Binding-site contacts:
Ligand atom C3 contacts residue TRP155 of chain 1.C at 3.6 Å (hydrophobic).
Ligand atom C6 contacts residue VAL116 of chain 1.B at 3.3 Å (hydrophobic).
Ligand atom O2 contacts residue SER154 of chain 1.C at 2.5 Å (h-bond).
Ligand atom C3 contacts residue ILE126 of chain 1.B at 3.8 Å (hydrophobic).
Ligand atom C7 contacts residue MET124 of chain 1.B at 3.8 Å (hydrophobic).
Ligand atom C22 contacts residue TYR203 of chain 1.C at 3.6 Å (hydrophobic).
Ligand atom C18 contacts residue TRP155 of chain 1.C at 3.7 Å (hydrophobic).
Ligand atom C15 contacts residue TYR63 of chain 1.B at 3.4 Å (hydrophobic).
Ligand atom C14 contacts residue TRP155 of chain 1.C at 3.5 Å (hydrophobic).
Ligand atom C20 contacts residue THR99 of chain 1.C at 3.3 Å.
Ligand atom C4 contacts residue TYR203 of chain 1.C at 3.2 Å (hydrophobic).
Ligand atom C7 contacts residue CYS199 of chain 1.C at 3.5 Å (hydrophobic).
Ligand atom C17 contacts residue SER154 of chain 1.C at 3.8 Å.
Ligand atom O1 contacts residue ILE126 of chain 1.B at 3.6 Å.
Ligand atom C13 contacts residue TYR63 of chain 1.B at 3.6 Å (hydrophobic).
Ligand atom C2 contacts residue ILE126 of chain 1.B at 3.6 Å (hydrophobic).
Ligand atom C12 contacts residue TRP155 of chain 1.C at 3.7 Å (hydrophobic).
Ligand atom C10 contacts residue TYR196 of chain 1.C at 3.5 Å (hydrophobic).
Ligand atom O2 contacts residue TRP155 of chain 1.C at 2.7 Å (h-bond).
Ligand atom C20 contacts residue GLY153 of chain 1.C at 3.5 Å.
Ligand atom N1 contacts residue TRP155 of chain 1.C at 3.4 Å (h-bond).
Ligand atom C15 contacts residue ILE126 of chain 1.B at 3.8 Å (hydrophobic).
Ligand atom C21 contacts residue PHE152 of chain 1.C at 3.6 Å (hydrophobic).
Ligand atom C12 contacts residue ILE126 of chain 1.B at 3.6 Å (hydrophobic).
Ligand atom C5 contacts residue VAL116 of chain 1.B at 3.4 Å (hydrophobic).
Ligand atom C10 contacts residue ASP205 of chain 1.C at 3.7 Å.
Ligand atom C16 contacts residue SER154 of chain 1.C at 3.7 Å.
Ligand atom C1 contacts residue ILE126 of chain 1.B at 3.6 Å (hydrophobic).
Ligand atom C5 contacts residue MET124 of chain 1.B at 3.4 Å (hydrophobic).
Ligand atom C13 contacts residue TRP155 of chain 1.C at 3.6 Å (hydrophobic).
Ligand atom C8 contacts residue TRP155 of chain 1.C at 2.8 Å (hydrophobic).
Ligand atom C4 contacts residue CYS199 of chain 1.C at 3.5 Å (hydrophobic).
Ligand atom C21 contacts residue GLY153 of chain 1.C at 3.4 Å.
Ligand atom C6 contacts residue MET124 of chain 1.B at 3.3 Å (hydrophobic).
Ligand atom O1 contacts residue TRP155 of chain 1.C at 3.4 Å (h-bond).
Ligand atom C9 contacts residue CYS198 of chain 1.C at 3.8 Å (hydrophobic).
Ligand atom C7 contacts residue TYR203 of chain 1.C at 3.8 Å (hydrophobic).
Ligand atom C19 contacts residue TYR196 of chain 1.C at 3.2 Å (hydrophobic).
Ligand atom C9 contacts residue TRP155 of chain 1.C at 3.7 Å (hydrophobic).
Ligand atom O2 contacts residue TYR203 of chain 1.C at 3.3 Å.

Sequence of chain 1.C:
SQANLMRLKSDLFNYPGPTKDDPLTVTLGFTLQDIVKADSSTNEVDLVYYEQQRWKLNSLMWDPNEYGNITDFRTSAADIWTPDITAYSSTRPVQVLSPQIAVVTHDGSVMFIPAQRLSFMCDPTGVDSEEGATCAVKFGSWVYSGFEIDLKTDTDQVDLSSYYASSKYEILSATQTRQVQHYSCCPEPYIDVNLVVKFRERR

Sequence of chain 1.B:
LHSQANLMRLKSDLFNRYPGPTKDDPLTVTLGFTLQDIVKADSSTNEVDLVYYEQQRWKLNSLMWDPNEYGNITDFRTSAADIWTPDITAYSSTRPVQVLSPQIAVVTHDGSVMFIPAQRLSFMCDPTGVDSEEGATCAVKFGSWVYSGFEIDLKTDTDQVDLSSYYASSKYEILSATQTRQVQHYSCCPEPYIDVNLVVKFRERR

This small molecule binds to this protein.
Small molecule (SMILES): CN1[C@@H](C[C@@H](O)c2ccccc2)CCC[C@H]1CC(=O)c1ccccc1